Sequence of chain 2.A:
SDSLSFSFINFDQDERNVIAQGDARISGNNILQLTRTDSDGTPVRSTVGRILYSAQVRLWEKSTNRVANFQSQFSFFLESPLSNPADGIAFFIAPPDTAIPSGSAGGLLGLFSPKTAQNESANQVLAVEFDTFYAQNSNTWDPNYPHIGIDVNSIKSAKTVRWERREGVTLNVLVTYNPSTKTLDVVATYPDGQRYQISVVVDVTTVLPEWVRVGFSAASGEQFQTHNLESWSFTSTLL

Binding-site contacts:
Ligand atom C3 contacts residue ASN119 of chain 2.A at 3.6 Å.
Ligand atom C1 contacts residue ASN119 of chain 2.A at 1.3 Å.
Ligand atom C7 contacts residue ASN119 of chain 2.A at 3.7 Å.
Ligand atom C4 contacts residue ASN119 of chain 2.A at 4.0 Å.
Ligand atom C6 contacts residue ALA122 of chain 2.A at 4.5 Å (hydrophobic).
Ligand atom O5 contacts residue ALA122 of chain 2.A at 3.9 Å.
Ligand atom O5 contacts residue SER121 of chain 2.A at 4.2 Å.
Ligand atom N2 contacts residue ASN119 of chain 2.A at 2.9 Å (h-bond).
Ligand atom C2 contacts residue ASN119 of chain 2.A at 2.3 Å.
Ligand atom C6 contacts residue SER121 of chain 2.A at 4.3 Å.
Ligand atom C5 contacts residue SER121 of chain 2.A at 4.0 Å.
Ligand atom O5 contacts residue ASN119 of chain 2.A at 2.1 Å (h-bond).
Ligand atom C5 contacts residue ASN119 of chain 2.A at 3.4 Å.
Ligand atom O7 contacts residue ASN119 of chain 2.A at 4.0 Å.
Ligand atom C1 contacts residue SER121 of chain 2.A at 4.5 Å.

The protein below binds the small molecule below.
Small molecule (SMILES): CC(=O)N[C@@H]1[C@@H](O)[C@H](O)[C@@H](CO)O[C@H]1O